Binding-site contacts:
Ligand atom C10 contacts residue SER113 of chain 1.B at 3.0 Å.
Ligand atom O12 contacts residue SER113 of chain 1.B at 2.6 Å (h-bond).
Ligand atom C2 contacts residue LEU168 of chain 1.B at 4.0 Å (hydrophobic).
Ligand atom C6 contacts residue TRP172 of chain 1.B at 4.0 Å (hydrophobic).
Ligand atom C8 contacts residue TRP48 of chain 1.B at 3.5 Å (hydrophobic).
Ligand atom O12 contacts residue HIS114 of chain 1.B at 3.4 Å.
Ligand atom C2 contacts residue TRP197 of chain 1.B at 3.6 Å (hydrophobic).
Ligand atom O21 contacts residue HIS112 of chain 1.B at 3.5 Å (h-bond).
Ligand atom C11 contacts residue MET189 of chain 1.B at 3.6 Å (hydrophobic).
Ligand atom C4 contacts residue ILE204 of chain 1.B at 3.5 Å (hydrophobic).
Ligand atom C3 contacts residue LEU168 of chain 1.B at 3.8 Å (hydrophobic).
Ligand atom C10 contacts residue TRP172 of chain 1.B at 4.0 Å (hydrophobic).
Ligand atom C4 contacts residue TRP172 of chain 1.B at 4.1 Å (hydrophobic).
Ligand atom C1 contacts residue TRP197 of chain 1.B at 3.4 Å (hydrophobic).
Ligand atom C2 contacts residue ILE204 of chain 1.B at 4.1 Å (hydrophobic).
Ligand atom C5 contacts residue TRP172 of chain 1.B at 3.9 Å (hydrophobic).
Ligand atom C8 contacts residue TRP172 of chain 1.B at 3.8 Å (hydrophobic).
Ligand atom C11 contacts residue HIS50 of chain 1.B at 3.8 Å.
Ligand atom C4 contacts residue HIS114 of chain 1.B at 3.9 Å.
Ligand atom C3 contacts residue ILE204 of chain 1.B at 3.5 Å (hydrophobic).
Ligand atom O21 contacts residue TRP172 of chain 1.B at 3.9 Å.
Ligand atom O13 contacts residue SER113 of chain 1.B at 2.7 Å (h-bond).
Ligand atom C10 contacts residue HIS114 of chain 1.B at 3.4 Å.
Ligand atom O21 contacts residue SER113 of chain 1.B at 3.9 Å.
Ligand atom C1 contacts residue TRP48 of chain 1.B at 3.8 Å (hydrophobic).
Ligand atom C5 contacts residue ILE204 of chain 1.B at 4.0 Å (hydrophobic).
Ligand atom O13 contacts residue HIS114 of chain 1.B at 3.1 Å (h-bond).
Ligand atom C2 contacts residue SER200 of chain 1.B at 3.3 Å.
Ligand atom C4 contacts residue PHE148 of chain 1.B at 4.1 Å (hydrophobic).
Ligand atom C11 contacts residue TRP48 of chain 1.B at 3.1 Å (hydrophobic).
Ligand atom N7 contacts residue TRP172 of chain 1.B at 4.2 Å.
Ligand atom O12 contacts residue TRP172 of chain 1.B at 3.7 Å.
Ligand atom C11 contacts residue TRP172 of chain 1.B at 4.2 Å (hydrophobic).
Ligand atom C6 contacts residue TRP48 of chain 1.B at 3.8 Å (hydrophobic).
Ligand atom C1 contacts residue SER200 of chain 1.B at 3.8 Å.
Ligand atom C3 contacts residue LEU152 of chain 1.B at 4.2 Å (hydrophobic).
Ligand atom C3 contacts residue LEU155 of chain 1.B at 3.8 Å (hydrophobic).
Ligand atom C5 contacts residue HIS114 of chain 1.B at 4.0 Å.
Ligand atom C2 contacts residue LEU155 of chain 1.B at 3.5 Å (hydrophobic).
Ligand atom N7 contacts residue TRP48 of chain 1.B at 2.9 Å (h-bond).

The protein below binds the small molecule below.
Small molecule (SMILES): CC(=O)Nc1ccccc1C(=O)O

Sequence of chain 1.B:
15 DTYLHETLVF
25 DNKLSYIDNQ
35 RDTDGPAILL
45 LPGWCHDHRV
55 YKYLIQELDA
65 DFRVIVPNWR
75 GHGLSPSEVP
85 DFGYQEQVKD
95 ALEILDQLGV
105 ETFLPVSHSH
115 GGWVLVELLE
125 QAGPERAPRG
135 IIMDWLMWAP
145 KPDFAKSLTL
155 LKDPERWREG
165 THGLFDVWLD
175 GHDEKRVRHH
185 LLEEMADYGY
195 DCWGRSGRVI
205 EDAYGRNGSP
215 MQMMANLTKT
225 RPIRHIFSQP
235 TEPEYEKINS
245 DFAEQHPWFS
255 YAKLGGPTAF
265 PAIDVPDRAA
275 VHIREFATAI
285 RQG